Sequence of chain 1.B:
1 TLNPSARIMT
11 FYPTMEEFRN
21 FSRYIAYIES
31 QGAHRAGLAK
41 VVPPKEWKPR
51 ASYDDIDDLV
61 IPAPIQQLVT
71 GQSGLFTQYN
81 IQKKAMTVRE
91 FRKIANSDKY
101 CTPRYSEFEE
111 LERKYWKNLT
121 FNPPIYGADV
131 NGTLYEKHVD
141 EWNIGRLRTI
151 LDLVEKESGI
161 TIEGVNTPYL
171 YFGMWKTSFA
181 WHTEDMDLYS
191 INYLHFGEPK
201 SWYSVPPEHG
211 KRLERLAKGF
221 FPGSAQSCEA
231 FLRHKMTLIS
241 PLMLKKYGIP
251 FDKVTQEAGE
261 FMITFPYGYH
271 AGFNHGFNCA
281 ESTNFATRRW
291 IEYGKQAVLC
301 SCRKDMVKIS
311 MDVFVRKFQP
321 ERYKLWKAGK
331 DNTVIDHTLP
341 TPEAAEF

Binding-site contacts:
Ligand atom CAD contacts residue ASN80 of chain 1.B at 3.6 Å.
Ligand atom OH contacts residue LYS235 of chain 1.B at 3.6 Å (salt-bridge).
Ligand atom OAX contacts residue NI1 of chain 1.F at 2.2 Å (h-bond).
Ligand atom CE2 contacts residue PHE179 of chain 1.B at 3.6 Å (hydrophobic).
Ligand atom OAW contacts residue HIS182 of chain 1.B at 3.1 Å.
Ligand atom OAW contacts residue NI1 of chain 1.F at 2.3 Å (h-bond).
Ligand atom CAH contacts residue ASN80 of chain 1.B at 3.8 Å.
Ligand atom CD2 contacts residue PHE179 of chain 1.B at 3.5 Å (hydrophobic).
Ligand atom CAG contacts residue ASN80 of chain 1.B at 3.7 Å.
Ligand atom CG contacts residue PHE179 of chain 1.B at 3.5 Å (hydrophobic).
Ligand atom CAF contacts residue ASN80 of chain 1.B at 3.7 Å.
Ligand atom OXT contacts residue TYR126 of chain 1.B at 2.3 Å (h-bond).
Ligand atom CE1 contacts residue PHE179 of chain 1.B at 3.6 Å (hydrophobic).
Ligand atom OAY contacts residue SER282 of chain 1.B at 3.3 Å (h-bond).
Ligand atom O contacts residue ASN192 of chain 1.B at 3.4 Å (h-bond).
Ligand atom OH contacts residue ALA180 of chain 1.B at 3.7 Å.
Ligand atom CAD contacts residue ILE65 of chain 1.B at 3.7 Å (hydrophobic).
Ligand atom CB contacts residue TYR171 of chain 1.B at 3.6 Å (hydrophobic).
Ligand atom CZ contacts residue PHE179 of chain 1.B at 3.6 Å (hydrophobic).
Ligand atom CD1 contacts residue HIS182 of chain 1.B at 3.6 Å.
Ligand atom CAR contacts residue NI1 of chain 1.F at 3.0 Å.
Ligand atom CAC contacts residue GLN78 of chain 1.B at 3.6 Å.
Ligand atom OAX contacts residue HIS270 of chain 1.B at 3.0 Å (h-bond).
Ligand atom C contacts residue LYS200 of chain 1.B at 3.5 Å.
Ligand atom C contacts residue TYR126 of chain 1.B at 3.2 Å (hydrophobic).
Ligand atom CAB contacts residue ASN80 of chain 1.B at 3.6 Å.
Ligand atom OAX contacts residue SER190 of chain 1.B at 3.0 Å (h-bond).
Ligand atom O contacts residue TYR126 of chain 1.B at 3.4 Å (h-bond).
Ligand atom OAX contacts residue GLU184 of chain 1.B at 3.0 Å (salt-bridge).
Ligand atom OAY contacts residue ASN192 of chain 1.B at 3.1 Å (h-bond).
Ligand atom OXT contacts residue PHE179 of chain 1.B at 3.4 Å.
Ligand atom OXT contacts residue LYS200 of chain 1.B at 3.6 Å.
Ligand atom OAW contacts residue HIS270 of chain 1.B at 3.4 Å (h-bond).
Ligand atom CAS contacts residue NI1 of chain 1.F at 3.0 Å.
Ligand atom N contacts residue ASN192 of chain 1.B at 3.5 Å (h-bond).
Ligand atom CAE contacts residue ASN80 of chain 1.B at 3.6 Å.
Ligand atom C contacts residue PHE179 of chain 1.B at 3.7 Å (hydrophobic).
Ligand atom OAY contacts residue TRP202 of chain 1.B at 3.7 Å.
Ligand atom O contacts residue LYS200 of chain 1.B at 2.7 Å (salt-bridge).
Ligand atom CD1 contacts residue PHE179 of chain 1.B at 3.5 Å (hydrophobic).

The small molecule below binds the protein below.
Small molecule (SMILES): O=C(O)C(=O)N[C@H](Cc1ccc(OCc2ccccc2)cc1)C(=O)O